Binding-site contacts:
Ligand atom C1 contacts residue ASN284 of chain 1.A at 1.4 Å.
Ligand atom C8 contacts residue ASN284 of chain 1.A at 3.8 Å.
Ligand atom N2 contacts residue PRO83 of chain 1.A at 2.9 Å (h-bond).
Ligand atom O3 contacts residue GLU79 of chain 1.A at 3.7 Å.
Ligand atom C1 contacts residue PRO83 of chain 1.A at 3.8 Å (hydrophobic).
Ligand atom C8 contacts residue GLU79 of chain 1.A at 4.1 Å.
Ligand atom N2 contacts residue ARG84 of chain 1.A at 4.3 Å.
Ligand atom C5 contacts residue ASN284 of chain 1.A at 3.6 Å.
Ligand atom C3 contacts residue ASN284 of chain 1.A at 3.7 Å.
Ligand atom O7 contacts residue PRO83 of chain 1.A at 3.9 Å.
Ligand atom C3 contacts residue PRO83 of chain 1.A at 3.9 Å (hydrophobic).
Ligand atom C6 contacts residue TYR82 of chain 1.A at 4.1 Å (hydrophobic).
Ligand atom C7 contacts residue ASN284 of chain 1.A at 3.5 Å.
Ligand atom C2 contacts residue ASN284 of chain 1.A at 2.4 Å.
Ligand atom O5 contacts residue TYR82 of chain 1.A at 4.0 Å.
Ligand atom O7 contacts residue ASN284 of chain 1.A at 4.4 Å.
Ligand atom N2 contacts residue ASN284 of chain 1.A at 2.8 Å (h-bond).
Ligand atom C5 contacts residue TYR82 of chain 1.A at 3.8 Å (hydrophobic).
Ligand atom C1 contacts residue TYR82 of chain 1.A at 4.1 Å (hydrophobic).
Ligand atom O7 contacts residue LEU85 of chain 1.A at 4.0 Å.
Ligand atom C7 contacts residue PRO83 of chain 1.A at 3.8 Å (hydrophobic).
Ligand atom O5 contacts residue ASN284 of chain 1.A at 2.3 Å (h-bond).
Ligand atom O7 contacts residue ARG84 of chain 1.A at 4.2 Å.
Ligand atom C4 contacts residue ASN284 of chain 1.A at 4.2 Å.
Ligand atom C2 contacts residue PRO83 of chain 1.A at 3.7 Å (hydrophobic).
Ligand atom C8 contacts residue TYR82 of chain 1.A at 4.2 Å (hydrophobic).

A small-molecule ligand and the protein it binds are described below.
Small molecule (SMILES): CC(=O)N[C@H]1[C@H](O[C@H]2[C@H](O)[C@@H](NC(C)=O)CO[C@@H]2CO)O[C@H](CO)[C@@H](O[C@@H]2O[C@H](CO[C@H]3O[C@H](CO)[C@@H](O)[C@H](O)[C@@H]3O)[C@@H](O)[C@H](O)[C@@H]2O)[C@@H]1O

Sequence of chain 1.A:
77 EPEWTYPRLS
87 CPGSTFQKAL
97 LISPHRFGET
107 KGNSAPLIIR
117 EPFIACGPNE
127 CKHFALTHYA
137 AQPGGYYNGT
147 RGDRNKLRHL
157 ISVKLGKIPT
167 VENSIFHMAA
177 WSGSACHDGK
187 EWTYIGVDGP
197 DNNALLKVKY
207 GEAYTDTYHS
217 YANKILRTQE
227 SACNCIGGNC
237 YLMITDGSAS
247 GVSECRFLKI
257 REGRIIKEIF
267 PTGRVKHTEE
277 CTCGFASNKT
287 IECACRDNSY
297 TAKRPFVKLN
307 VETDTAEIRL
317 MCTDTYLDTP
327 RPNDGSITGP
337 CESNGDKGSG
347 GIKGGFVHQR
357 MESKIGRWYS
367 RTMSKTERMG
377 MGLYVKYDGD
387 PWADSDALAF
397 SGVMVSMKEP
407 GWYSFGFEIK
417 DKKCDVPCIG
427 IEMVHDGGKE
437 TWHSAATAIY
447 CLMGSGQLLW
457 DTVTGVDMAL